Sequence of chain 10.A:
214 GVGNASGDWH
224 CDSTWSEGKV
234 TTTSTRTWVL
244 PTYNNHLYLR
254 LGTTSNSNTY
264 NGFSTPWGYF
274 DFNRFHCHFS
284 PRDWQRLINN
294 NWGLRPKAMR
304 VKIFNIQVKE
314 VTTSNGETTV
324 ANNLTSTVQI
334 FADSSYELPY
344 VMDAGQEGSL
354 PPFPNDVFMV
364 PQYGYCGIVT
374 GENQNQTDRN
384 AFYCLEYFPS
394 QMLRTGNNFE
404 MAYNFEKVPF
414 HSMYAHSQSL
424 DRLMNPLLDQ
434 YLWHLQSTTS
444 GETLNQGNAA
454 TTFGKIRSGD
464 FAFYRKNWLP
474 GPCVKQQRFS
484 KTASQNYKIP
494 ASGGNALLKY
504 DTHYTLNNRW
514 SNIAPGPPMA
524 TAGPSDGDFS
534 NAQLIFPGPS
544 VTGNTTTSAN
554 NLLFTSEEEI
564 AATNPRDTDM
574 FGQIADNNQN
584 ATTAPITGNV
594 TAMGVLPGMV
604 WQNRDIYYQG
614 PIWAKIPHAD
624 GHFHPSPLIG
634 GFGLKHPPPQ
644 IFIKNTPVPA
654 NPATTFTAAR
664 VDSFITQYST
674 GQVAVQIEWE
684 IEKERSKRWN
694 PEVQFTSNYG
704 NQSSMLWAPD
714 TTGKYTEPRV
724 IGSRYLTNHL

A small-molecule ligand and the protein it binds are described below.
Small molecule (SMILES): Nc1ncnc2c1ncn2[C@H]1C[C@H](O)[C@@H](COP(=O)(O)O)O1

Binding-site contacts:
Ligand atom N7 contacts residue ASN606 of chain 1.A at 4.2 Å.
Ligand atom N7 contacts residue PRO412 of chain 1.A at 4.3 Å.
Ligand atom N6 contacts residue PRO628 of chain 1.A at 3.4 Å (h-bond).
Ligand atom O2P contacts residue ASP623 of chain 10.A at 3.2 Å (salt-bridge).
Ligand atom C2 contacts residue GLY636 of chain 1.A at 3.2 Å.
Ligand atom P contacts residue HIS625 of chain 10.A at 3.9 Å.
Ligand atom N6 contacts residue PHE635 of chain 1.A at 3.7 Å.
Ligand atom C6 contacts residue SER629 of chain 1.A at 3.5 Å.
Ligand atom N6 contacts residue SER629 of chain 1.A at 3.0 Å (h-bond).
Ligand atom N6 contacts residue GLY636 of chain 1.A at 3.2 Å (h-bond).
Ligand atom C4 contacts residue PRO628 of chain 1.A at 3.0 Å (hydrophobic).
Ligand atom N7 contacts residue PRO628 of chain 1.A at 3.3 Å (h-bond).
Ligand atom C5 contacts residue PRO412 of chain 1.A at 4.2 Å (hydrophobic).
Ligand atom C5 contacts residue PRO628 of chain 1.A at 2.7 Å (hydrophobic).
Ligand atom C2' contacts residue HIS627 of chain 1.A at 3.2 Å.
Ligand atom N3 contacts residue PRO628 of chain 1.A at 3.5 Å (h-bond).
Ligand atom C8 contacts residue SER629 of chain 1.A at 4.2 Å.
Ligand atom N9 contacts residue PRO628 of chain 1.A at 3.7 Å.
Ligand atom N1 contacts residue PRO628 of chain 1.A at 3.2 Å (h-bond).
Ligand atom N7 contacts residue HIS627 of chain 1.A at 4.1 Å.
Ligand atom C8 contacts residue PRO412 of chain 1.A at 4.3 Å (hydrophobic).
Ligand atom N1 contacts residue GLY636 of chain 1.A at 2.9 Å (h-bond).
Ligand atom C8 contacts residue HIS627 of chain 1.A at 3.5 Å.
Ligand atom C4 contacts residue PRO412 of chain 1.A at 4.1 Å (hydrophobic).
Ligand atom C6 contacts residue PRO412 of chain 1.A at 4.3 Å (hydrophobic).
Ligand atom N7 contacts residue SER629 of chain 1.A at 3.1 Å (h-bond).
Ligand atom O3' contacts residue PRO628 of chain 1.A at 4.1 Å.
Ligand atom C1' contacts residue PRO628 of chain 1.A at 3.9 Å (hydrophobic).
Ligand atom N9 contacts residue PRO412 of chain 1.A at 4.2 Å.
Ligand atom C2 contacts residue PRO628 of chain 1.A at 3.5 Å (hydrophobic).
Ligand atom C2' contacts residue PRO628 of chain 1.A at 3.6 Å (hydrophobic).
Ligand atom C3' contacts residue HIS627 of chain 1.A at 4.3 Å.
Ligand atom C1' contacts residue HIS627 of chain 1.A at 4.3 Å.
Ligand atom N6 contacts residue GLY634 of chain 1.A at 3.8 Å.
Ligand atom O1P contacts residue HIS625 of chain 10.A at 2.8 Å (h-bond).
Ligand atom N1 contacts residue VAL411 of chain 1.A at 4.3 Å.
Ligand atom C6 contacts residue PRO628 of chain 1.A at 2.8 Å (hydrophobic).
Ligand atom C8 contacts residue PRO628 of chain 1.A at 3.8 Å (hydrophobic).
Ligand atom C5 contacts residue SER629 of chain 1.A at 3.5 Å.
Ligand atom C6 contacts residue GLY636 of chain 1.A at 3.6 Å.

Sequence of chain 1.A:
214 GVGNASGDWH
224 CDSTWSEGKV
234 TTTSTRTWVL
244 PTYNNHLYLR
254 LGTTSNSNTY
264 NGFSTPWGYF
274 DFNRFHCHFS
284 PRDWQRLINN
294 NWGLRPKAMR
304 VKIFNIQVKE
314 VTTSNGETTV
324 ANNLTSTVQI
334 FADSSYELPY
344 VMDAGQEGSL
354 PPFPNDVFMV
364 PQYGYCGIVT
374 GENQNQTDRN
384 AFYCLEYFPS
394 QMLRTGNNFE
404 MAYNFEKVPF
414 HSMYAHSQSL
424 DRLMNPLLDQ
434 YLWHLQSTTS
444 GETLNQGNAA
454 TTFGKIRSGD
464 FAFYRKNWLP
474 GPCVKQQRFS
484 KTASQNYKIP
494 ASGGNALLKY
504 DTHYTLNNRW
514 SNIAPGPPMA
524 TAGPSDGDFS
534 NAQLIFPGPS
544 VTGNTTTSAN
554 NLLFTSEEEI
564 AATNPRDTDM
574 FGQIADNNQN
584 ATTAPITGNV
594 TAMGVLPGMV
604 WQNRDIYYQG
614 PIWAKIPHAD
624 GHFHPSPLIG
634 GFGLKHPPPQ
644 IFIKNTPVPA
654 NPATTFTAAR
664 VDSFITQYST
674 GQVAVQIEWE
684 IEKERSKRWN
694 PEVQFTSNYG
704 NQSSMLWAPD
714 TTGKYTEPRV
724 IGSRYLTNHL